Binding-site contacts:
Ligand atom N2 contacts residue ASN1098 of chain 1.N at 2.9 Å (h-bond).
Ligand atom C4 contacts residue HIS1101 of chain 1.N at 3.9 Å.
Ligand atom C5 contacts residue ASN1098 of chain 1.N at 3.7 Å.
Ligand atom O5 contacts residue HIS1101 of chain 1.N at 4.2 Å.
Ligand atom C5 contacts residue THR1100 of chain 1.N at 4.3 Å.
Ligand atom O7 contacts residue ASN1098 of chain 1.N at 3.2 Å (h-bond).
Ligand atom C4 contacts residue ASN1098 of chain 1.N at 4.2 Å.
Ligand atom C8 contacts residue ASN1098 of chain 1.N at 4.5 Å.
Ligand atom C3 contacts residue HIS1101 of chain 1.N at 4.0 Å.
Ligand atom C5 contacts residue PHE1103 of chain 1.N at 4.3 Å (hydrophobic).
Ligand atom C8 contacts residue THR1100 of chain 1.N at 4.0 Å.
Ligand atom C6 contacts residue HIS1101 of chain 1.N at 4.0 Å.
Ligand atom C1 contacts residue HIS1101 of chain 1.N at 4.3 Å.
Ligand atom C7 contacts residue ASN1098 of chain 1.N at 3.2 Å.
Ligand atom O5 contacts residue PHE1103 of chain 1.N at 4.3 Å.
Ligand atom C6 contacts residue PHE1103 of chain 1.N at 4.0 Å (hydrophobic).
Ligand atom C7 contacts residue THR1100 of chain 1.N at 3.9 Å.
Ligand atom C2 contacts residue THR1100 of chain 1.N at 3.2 Å.
Ligand atom C8 contacts residue HIS1101 of chain 1.N at 3.8 Å.
Ligand atom O3 contacts residue THR1100 of chain 1.N at 4.1 Å.
Ligand atom O5 contacts residue THR1100 of chain 1.N at 4.3 Å.
Ligand atom O7 contacts residue HIS1101 of chain 1.N at 3.3 Å.
Ligand atom C5 contacts residue HIS1101 of chain 1.N at 3.3 Å.
Ligand atom C4 contacts residue THR1100 of chain 1.N at 4.3 Å.
Ligand atom C1 contacts residue ASN1098 of chain 1.N at 1.4 Å.
Ligand atom C3 contacts residue ASN1098 of chain 1.N at 3.8 Å.
Ligand atom C3 contacts residue THR1100 of chain 1.N at 3.2 Å.
Ligand atom C1 contacts residue THR1100 of chain 1.N at 3.2 Å.
Ligand atom N2 contacts residue HIS1101 of chain 1.N at 4.4 Å.
Ligand atom C2 contacts residue ASN1098 of chain 1.N at 2.5 Å.
Ligand atom N2 contacts residue THR1100 of chain 1.N at 2.8 Å (h-bond).
Ligand atom O4 contacts residue HIS1101 of chain 1.N at 3.3 Å.
Ligand atom C7 contacts residue HIS1101 of chain 1.N at 3.6 Å.
Ligand atom O5 contacts residue ASN1098 of chain 1.N at 2.4 Å (h-bond).

Sequence of chain 1.N:
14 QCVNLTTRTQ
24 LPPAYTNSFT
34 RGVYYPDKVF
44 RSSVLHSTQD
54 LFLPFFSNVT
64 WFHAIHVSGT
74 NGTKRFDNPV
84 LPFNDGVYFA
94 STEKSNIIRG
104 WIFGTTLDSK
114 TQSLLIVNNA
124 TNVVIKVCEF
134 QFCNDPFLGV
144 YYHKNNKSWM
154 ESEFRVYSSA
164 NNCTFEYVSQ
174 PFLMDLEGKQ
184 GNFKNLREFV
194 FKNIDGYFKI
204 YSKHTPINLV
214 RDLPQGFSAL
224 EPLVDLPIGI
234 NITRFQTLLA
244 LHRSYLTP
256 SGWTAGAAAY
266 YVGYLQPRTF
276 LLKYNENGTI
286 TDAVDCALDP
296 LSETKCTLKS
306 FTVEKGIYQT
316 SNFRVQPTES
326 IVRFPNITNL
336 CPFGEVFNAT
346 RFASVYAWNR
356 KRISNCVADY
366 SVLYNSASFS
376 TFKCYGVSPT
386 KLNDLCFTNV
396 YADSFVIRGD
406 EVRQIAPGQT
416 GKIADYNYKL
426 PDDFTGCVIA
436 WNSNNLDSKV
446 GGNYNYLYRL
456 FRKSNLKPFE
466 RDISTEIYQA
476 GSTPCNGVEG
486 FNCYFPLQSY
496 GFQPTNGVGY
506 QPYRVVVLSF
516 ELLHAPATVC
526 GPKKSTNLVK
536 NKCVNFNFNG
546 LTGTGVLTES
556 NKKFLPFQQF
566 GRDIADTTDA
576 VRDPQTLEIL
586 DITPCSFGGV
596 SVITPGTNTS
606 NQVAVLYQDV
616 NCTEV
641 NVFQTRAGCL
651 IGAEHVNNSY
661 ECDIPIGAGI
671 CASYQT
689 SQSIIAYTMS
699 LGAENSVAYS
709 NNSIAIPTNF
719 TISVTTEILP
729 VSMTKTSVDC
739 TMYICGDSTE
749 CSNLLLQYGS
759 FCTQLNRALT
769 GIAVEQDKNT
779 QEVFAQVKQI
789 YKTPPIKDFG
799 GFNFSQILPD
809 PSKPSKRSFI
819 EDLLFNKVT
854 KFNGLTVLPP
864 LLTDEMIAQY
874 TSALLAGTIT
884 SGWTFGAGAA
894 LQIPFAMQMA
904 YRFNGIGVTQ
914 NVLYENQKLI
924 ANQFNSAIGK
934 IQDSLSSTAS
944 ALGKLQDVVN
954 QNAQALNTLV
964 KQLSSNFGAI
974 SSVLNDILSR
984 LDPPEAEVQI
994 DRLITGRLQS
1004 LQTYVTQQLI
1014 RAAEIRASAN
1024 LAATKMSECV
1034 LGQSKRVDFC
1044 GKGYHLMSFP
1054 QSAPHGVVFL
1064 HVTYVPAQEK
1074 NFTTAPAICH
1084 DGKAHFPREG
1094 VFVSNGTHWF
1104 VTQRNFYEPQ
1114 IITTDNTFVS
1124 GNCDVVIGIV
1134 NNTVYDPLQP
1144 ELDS

This small molecule binds to this protein.
Small molecule (SMILES): CC(=O)N[C@H]1[C@H](O[C@H]2[C@H](O)[C@@H](NC(C)=O)CO[C@@H]2CO)O[C@H](CO)[C@@H](O)[C@@H]1O